Sequence of chain 1.C:
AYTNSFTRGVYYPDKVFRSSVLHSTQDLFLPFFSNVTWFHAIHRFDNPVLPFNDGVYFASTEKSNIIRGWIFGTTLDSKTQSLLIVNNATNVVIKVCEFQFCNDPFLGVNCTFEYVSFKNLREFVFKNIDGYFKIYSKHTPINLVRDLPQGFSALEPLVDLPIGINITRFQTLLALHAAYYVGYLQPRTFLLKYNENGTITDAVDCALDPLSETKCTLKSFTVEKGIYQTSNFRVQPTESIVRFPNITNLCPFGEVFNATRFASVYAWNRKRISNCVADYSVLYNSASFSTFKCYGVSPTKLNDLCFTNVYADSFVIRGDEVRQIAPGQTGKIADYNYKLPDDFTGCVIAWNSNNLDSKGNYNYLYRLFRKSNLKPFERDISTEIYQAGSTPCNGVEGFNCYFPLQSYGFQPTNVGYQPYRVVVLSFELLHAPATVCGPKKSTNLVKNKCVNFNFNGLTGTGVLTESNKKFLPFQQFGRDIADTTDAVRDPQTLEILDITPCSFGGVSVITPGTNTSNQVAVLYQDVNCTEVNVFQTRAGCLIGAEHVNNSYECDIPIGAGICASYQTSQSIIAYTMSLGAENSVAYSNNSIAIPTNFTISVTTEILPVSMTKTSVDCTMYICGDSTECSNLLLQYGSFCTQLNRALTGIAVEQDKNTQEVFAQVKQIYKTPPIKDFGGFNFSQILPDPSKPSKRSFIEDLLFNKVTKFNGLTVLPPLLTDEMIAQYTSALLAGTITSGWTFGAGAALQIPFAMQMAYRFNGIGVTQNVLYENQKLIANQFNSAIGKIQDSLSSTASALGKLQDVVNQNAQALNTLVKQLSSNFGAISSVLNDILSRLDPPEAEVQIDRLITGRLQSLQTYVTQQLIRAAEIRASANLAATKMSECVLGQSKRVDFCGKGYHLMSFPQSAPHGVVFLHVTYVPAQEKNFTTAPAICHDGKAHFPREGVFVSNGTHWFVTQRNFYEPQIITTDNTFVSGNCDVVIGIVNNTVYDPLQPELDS

A small-molecule ligand and the protein it binds are described below.
Small molecule (SMILES): CC(=O)N[C@H]1[C@H](O[C@H]2[C@H](O)[C@@H](NC(C)=O)CO[C@@H]2CO)O[C@H](CO)[C@@H](O)[C@@H]1O

Binding-site contacts:
Ligand atom C7 contacts residue ASN717 of chain 1.C at 3.5 Å.
Ligand atom C3 contacts residue ASN717 of chain 1.C at 3.7 Å.
Ligand atom O6 contacts residue GLN926 of chain 1.C at 3.8 Å.
Ligand atom C5 contacts residue LEU922 of chain 1.C at 4.5 Å (hydrophobic).
Ligand atom C8 contacts residue GLN926 of chain 1.C at 4.2 Å.
Ligand atom N2 contacts residue ASN717 of chain 1.C at 2.9 Å (h-bond).
Ligand atom C6 contacts residue GLN926 of chain 1.C at 4.4 Å.
Ligand atom O5 contacts residue GLN1071 of chain 1.C at 3.8 Å.
Ligand atom O5 contacts residue ASN717 of chain 1.C at 2.3 Å (h-bond).
Ligand atom C5 contacts residue ASN717 of chain 1.C at 3.6 Å.
Ligand atom C7 contacts residue LEU922 of chain 1.C at 4.0 Å (hydrophobic).
Ligand atom O7 contacts residue ASN717 of chain 1.C at 3.8 Å.
Ligand atom C8 contacts residue LEU922 of chain 1.C at 4.2 Å (hydrophobic).
Ligand atom C1 contacts residue ASN717 of chain 1.C at 1.4 Å.
Ligand atom O7 contacts residue LEU922 of chain 1.C at 3.9 Å.
Ligand atom C1 contacts residue GLN1071 of chain 1.C at 4.2 Å.
Ligand atom C2 contacts residue ASN717 of chain 1.C at 2.4 Å.
Ligand atom N2 contacts residue LEU922 of chain 1.C at 4.4 Å.
Ligand atom O6 contacts residue LEU922 of chain 1.C at 4.5 Å.
Ligand atom O4 contacts residue LEU922 of chain 1.C at 4.0 Å.
Ligand atom C4 contacts residue ASN717 of chain 1.C at 4.2 Å.